The protein below binds the small molecule below.
Small molecule (SMILES): O=c1cc(-c2ccccc2)nc2c(-c3ccccc3)c(C(F)(F)F)[nH]n12

Binding-site contacts:
Ligand atom CAG contacts residue GLY97 of chain 1.B at 3.5 Å.
Ligand atom OAJ contacts residue GLU92 of chain 1.B at 3.8 Å.
Ligand atom OAJ contacts residue VAL94 of chain 1.B at 2.9 Å (h-bond).
Ligand atom OAJ contacts residue LEU44 of chain 1.B at 3.9 Å.
Ligand atom CAE contacts residue LYS95 of chain 1.B at 3.5 Å.
Ligand atom CAU contacts residue SER98 of chain 1.B at 3.7 Å.
Ligand atom CAE contacts residue VAL94 of chain 1.B at 3.5 Å (hydrophobic).
Ligand atom CAC contacts residue LEU16 of chain 1.B at 3.8 Å (hydrophobic).
Ligand atom CAB contacts residue LEU16 of chain 1.B at 3.9 Å (hydrophobic).
Ligand atom CAI contacts residue VAL94 of chain 1.B at 3.8 Å (hydrophobic).
Ligand atom CAY contacts residue LEU16 of chain 1.B at 3.6 Å (hydrophobic).
Ligand atom NAK contacts residue LEU145 of chain 1.B at 3.6 Å.
Ligand atom FAR contacts residue ILE24 of chain 1.B at 3.9 Å.
Ligand atom OAJ contacts residue PHE93 of chain 1.B at 3.8 Å.
Ligand atom CAV contacts residue LYS142 of chain 1.B at 3.8 Å.
Ligand atom FAS contacts residue LEU44 of chain 1.B at 3.8 Å.
Ligand atom FAR contacts residue LYS46 of chain 1.B at 3.3 Å.
Ligand atom CAW contacts residue SER98 of chain 1.B at 3.4 Å.
Ligand atom CAE contacts residue PHE93 of chain 1.B at 3.5 Å (hydrophobic).
Ligand atom CAH contacts residue PHE93 of chain 1.B at 3.6 Å (hydrophobic).
Ligand atom NAP contacts residue LEU44 of chain 1.B at 3.4 Å.
Ligand atom CAH contacts residue GLY97 of chain 1.B at 3.9 Å.
Ligand atom CAE contacts residue GLY97 of chain 1.B at 3.3 Å.
Ligand atom NAP contacts residue LEU145 of chain 1.B at 3.2 Å.
Ligand atom FAS contacts residue LYS46 of chain 1.B at 3.2 Å.
Ligand atom FAS contacts residue SER163 of chain 1.B at 3.8 Å.
Ligand atom NAK contacts residue LEU44 of chain 1.B at 3.6 Å.
Ligand atom FAT contacts residue SER163 of chain 1.B at 3.4 Å.
Ligand atom OAJ contacts residue LEU145 of chain 1.B at 3.7 Å.
Ligand atom CAD contacts residue GLY97 of chain 1.B at 3.4 Å.
Ligand atom CAO contacts residue LEU145 of chain 1.B at 3.8 Å (hydrophobic).
Ligand atom CAF contacts residue GLY97 of chain 1.B at 3.9 Å.
Ligand atom CAV contacts residue SER98 of chain 1.B at 3.1 Å.
Ligand atom CAQ contacts residue LYS46 of chain 1.B at 3.8 Å.
Ligand atom CAH contacts residue VAL94 of chain 1.B at 3.2 Å (hydrophobic).
Ligand atom CAI contacts residue LEU44 of chain 1.B at 3.8 Å (hydrophobic).
Ligand atom CAZ contacts residue ILE24 of chain 1.B at 3.9 Å (hydrophobic).
Ligand atom CAW contacts residue LYS142 of chain 1.B at 3.6 Å.
Ligand atom CAL contacts residue LEU145 of chain 1.B at 3.9 Å (hydrophobic).
Ligand atom CAF contacts residue LYS95 of chain 1.B at 3.2 Å.

Sequence of chain 1.B:
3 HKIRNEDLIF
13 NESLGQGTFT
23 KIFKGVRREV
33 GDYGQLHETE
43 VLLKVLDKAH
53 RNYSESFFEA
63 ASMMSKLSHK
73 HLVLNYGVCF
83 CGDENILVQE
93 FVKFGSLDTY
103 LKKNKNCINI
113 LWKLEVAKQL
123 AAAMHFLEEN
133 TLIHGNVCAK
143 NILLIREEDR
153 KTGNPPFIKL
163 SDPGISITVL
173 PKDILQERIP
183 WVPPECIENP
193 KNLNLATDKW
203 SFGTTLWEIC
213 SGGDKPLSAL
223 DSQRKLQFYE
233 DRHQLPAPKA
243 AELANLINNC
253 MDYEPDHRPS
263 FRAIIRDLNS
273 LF